A protein and the small-molecule ligand that binds it are described below.
Small molecule (SMILES): O=C(CBr)c1ccccc1

Sequence of chain 1.H:
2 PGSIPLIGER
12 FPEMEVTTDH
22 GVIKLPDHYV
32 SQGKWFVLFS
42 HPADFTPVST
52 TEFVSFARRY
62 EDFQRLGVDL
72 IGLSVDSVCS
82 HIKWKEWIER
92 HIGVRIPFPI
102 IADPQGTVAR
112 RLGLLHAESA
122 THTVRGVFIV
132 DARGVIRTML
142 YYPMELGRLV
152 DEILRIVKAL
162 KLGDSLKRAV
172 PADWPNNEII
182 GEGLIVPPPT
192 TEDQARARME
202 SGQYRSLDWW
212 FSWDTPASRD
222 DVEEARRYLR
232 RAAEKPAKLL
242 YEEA

Sequence of chain 1.F:
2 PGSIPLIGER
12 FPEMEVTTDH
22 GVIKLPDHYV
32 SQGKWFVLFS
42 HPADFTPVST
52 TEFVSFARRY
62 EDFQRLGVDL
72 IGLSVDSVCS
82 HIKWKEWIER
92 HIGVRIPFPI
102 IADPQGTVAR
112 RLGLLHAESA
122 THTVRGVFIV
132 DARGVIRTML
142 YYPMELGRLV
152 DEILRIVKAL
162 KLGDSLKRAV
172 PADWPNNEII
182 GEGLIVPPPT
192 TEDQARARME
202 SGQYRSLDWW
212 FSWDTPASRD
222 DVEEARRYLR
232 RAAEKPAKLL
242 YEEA

Sequence of chain 1.E:
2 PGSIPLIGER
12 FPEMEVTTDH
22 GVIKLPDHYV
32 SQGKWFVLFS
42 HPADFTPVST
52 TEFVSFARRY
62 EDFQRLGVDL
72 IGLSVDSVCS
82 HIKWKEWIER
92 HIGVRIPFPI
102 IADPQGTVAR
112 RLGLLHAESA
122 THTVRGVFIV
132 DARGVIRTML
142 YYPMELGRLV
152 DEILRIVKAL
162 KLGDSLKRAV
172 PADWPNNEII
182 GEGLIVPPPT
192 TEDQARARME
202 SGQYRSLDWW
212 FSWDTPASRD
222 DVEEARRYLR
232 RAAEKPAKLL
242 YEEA

Binding-site contacts:
Ligand atom C1 contacts residue CYS80 of chain 1.H at 1.8 Å (hydrophobic).
Ligand atom C3 contacts residue ALA44 of chain 1.F at 4.3 Å (hydrophobic).
Ligand atom C5 contacts residue PRO189 of chain 1.E at 4.2 Å (hydrophobic).
Ligand atom C1 contacts residue VAL79 of chain 1.H at 4.3 Å (hydrophobic).
Ligand atom C6 contacts residue FLC1 of chain 1.U at 3.7 Å.
Ligand atom C8 contacts residue HIS123 of chain 1.F at 3.8 Å.
Ligand atom C4 contacts residue PRO189 of chain 1.E at 4.0 Å (hydrophobic).
Ligand atom C8 contacts residue THR47 of chain 1.F at 4.2 Å.
Ligand atom C7 contacts residue ALA44 of chain 1.F at 3.7 Å (hydrophobic).
Ligand atom C2 contacts residue SER78 of chain 1.H at 4.4 Å.
Ligand atom C2 contacts residue VAL79 of chain 1.H at 4.3 Å (hydrophobic).
Ligand atom O9 contacts residue SER78 of chain 1.H at 3.3 Å.
Ligand atom C7 contacts residue PRO43 of chain 1.F at 4.3 Å (hydrophobic).
Ligand atom C5 contacts residue THR47 of chain 1.F at 3.9 Å.
Ligand atom O9 contacts residue CYS80 of chain 1.H at 2.8 Å (h-bond).
Ligand atom O9 contacts residue VAL79 of chain 1.H at 3.4 Å (h-bond).
Ligand atom C7 contacts residue THR47 of chain 1.F at 4.3 Å.
Ligand atom C4 contacts residue CYS80 of chain 1.H at 4.0 Å (hydrophobic).
Ligand atom C3 contacts residue THR47 of chain 1.F at 4.0 Å.
Ligand atom C7 contacts residue HIS123 of chain 1.F at 3.8 Å.
Ligand atom C8 contacts residue ALA44 of chain 1.F at 3.5 Å (hydrophobic).
Ligand atom C3 contacts residue CYS80 of chain 1.H at 3.7 Å (hydrophobic).
Ligand atom C6 contacts residue THR47 of chain 1.F at 4.1 Å.
Ligand atom C2 contacts residue CYS80 of chain 1.H at 2.7 Å (hydrophobic).
Ligand atom C4 contacts residue THR47 of chain 1.F at 3.8 Å.
Ligand atom C5 contacts residue FLC1 of chain 1.U at 3.4 Å.
Ligand atom C1 contacts residue PRO190 of chain 1.E at 4.2 Å (hydrophobic).
Ligand atom C6 contacts residue PRO43 of chain 1.F at 4.3 Å (hydrophobic).